Binding-site contacts:
Ligand atom C1 contacts residue ASN87 of chain 5.D at 1.4 Å.
Ligand atom C3 contacts residue ASN87 of chain 5.D at 3.8 Å.
Ligand atom O6 contacts residue LEU151 of chain 5.D at 3.4 Å.
Ligand atom C6 contacts residue LEU151 of chain 5.D at 3.7 Å (hydrophobic).
Ligand atom C4 contacts residue LEU151 of chain 5.D at 4.0 Å (hydrophobic).
Ligand atom C8 contacts residue ILE155 of chain 5.D at 3.7 Å (hydrophobic).
Ligand atom C7 contacts residue ILE155 of chain 5.D at 4.3 Å (hydrophobic).
Ligand atom C5 contacts residue ASN87 of chain 5.D at 3.7 Å.
Ligand atom O5 contacts residue ASN87 of chain 5.D at 2.3 Å (h-bond).
Ligand atom N2 contacts residue ILE155 of chain 5.D at 4.1 Å.
Ligand atom C7 contacts residue ASN87 of chain 5.D at 3.8 Å.
Ligand atom C6 contacts residue SER89 of chain 5.D at 3.6 Å.
Ligand atom C2 contacts residue ASN87 of chain 5.D at 2.4 Å.
Ligand atom C6 contacts residue LEU91 of chain 5.D at 4.2 Å (hydrophobic).
Ligand atom C5 contacts residue SER89 of chain 5.D at 3.3 Å.
Ligand atom N2 contacts residue ASN87 of chain 5.D at 2.9 Å (h-bond).
Ligand atom C4 contacts residue ASN87 of chain 5.D at 4.2 Å.
Ligand atom C3 contacts residue LEU151 of chain 5.D at 4.2 Å (hydrophobic).
Ligand atom O6 contacts residue LEU91 of chain 5.D at 4.0 Å.
Ligand atom C5 contacts residue LEU151 of chain 5.D at 3.8 Å (hydrophobic).
Ligand atom O7 contacts residue ASN87 of chain 5.D at 4.1 Å.
Ligand atom C1 contacts residue SER89 of chain 5.D at 3.3 Å.
Ligand atom O5 contacts residue SER89 of chain 5.D at 2.8 Å (h-bond).
Ligand atom O6 contacts residue SER89 of chain 5.D at 2.8 Å (h-bond).
Ligand atom O4 contacts residue LEU151 of chain 5.D at 3.3 Å.

This protein binds this small molecule.
Small molecule (SMILES): CC(=O)N[C@@H]1[C@@H](O)[C@H](O)[C@@H](CO)O[C@H]1O

Sequence of chain 5.D:
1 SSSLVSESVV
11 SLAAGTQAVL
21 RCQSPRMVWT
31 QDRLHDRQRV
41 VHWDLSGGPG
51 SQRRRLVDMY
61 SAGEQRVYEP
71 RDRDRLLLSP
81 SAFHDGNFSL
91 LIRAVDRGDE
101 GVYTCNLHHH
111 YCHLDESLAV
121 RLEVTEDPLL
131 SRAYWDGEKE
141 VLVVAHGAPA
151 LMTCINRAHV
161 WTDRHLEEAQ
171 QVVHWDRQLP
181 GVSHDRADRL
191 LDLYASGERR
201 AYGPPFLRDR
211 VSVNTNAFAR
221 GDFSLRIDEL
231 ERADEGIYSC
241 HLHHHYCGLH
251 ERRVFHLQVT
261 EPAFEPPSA